Binding-site contacts:
Ligand atom O4 contacts residue ASN80 of chain 26.A at 4.3 Å.
Ligand atom C4 contacts residue GLY78 of chain 26.A at 3.4 Å.
Ligand atom O3 contacts residue GLY78 of chain 26.A at 3.3 Å.
Ligand atom O1A contacts residue GLY78 of chain 26.A at 3.2 Å (h-bond).
Ligand atom C5 contacts residue ASN93 of chain 26.A at 3.6 Å.
Ligand atom C11 contacts residue ASP85 of chain 26.B at 4.0 Å.
Ligand atom C4 contacts residue ASN93 of chain 26.A at 4.2 Å.
Ligand atom C1 contacts residue SER89 of chain 26.A at 3.5 Å.
Ligand atom C4 contacts residue HIS298 of chain 26.A at 3.2 Å.
Ligand atom C1 contacts residue ARG77 of chain 26.A at 3.6 Å.
Ligand atom C2 contacts residue GLY78 of chain 26.A at 3.9 Å.
Ligand atom O1A contacts residue ARG77 of chain 26.A at 3.2 Å (salt-bridge).
Ligand atom O4 contacts residue VAL296 of chain 26.A at 3.9 Å.
Ligand atom C1 contacts residue LYS186 of chain 26.A at 3.9 Å.
Ligand atom C3 contacts residue GLY78 of chain 26.A at 3.6 Å.
Ligand atom C3 contacts residue HIS298 of chain 26.A at 3.6 Å.
Ligand atom C6 contacts residue TYR72 of chain 26.A at 4.0 Å (hydrophobic).
Ligand atom C1 contacts residue GLY78 of chain 26.A at 3.7 Å.
Ligand atom O1A contacts residue LYS186 of chain 26.A at 2.8 Å (salt-bridge).
Ligand atom C6 contacts residue ASN93 of chain 26.A at 3.0 Å.
Ligand atom O6 contacts residue ASN93 of chain 26.A at 3.0 Å (h-bond).
Ligand atom O1A contacts residue TYR72 of chain 26.A at 3.5 Å.
Ligand atom O4 contacts residue THR291 of chain 26.A at 3.5 Å.
Ligand atom C5 contacts residue TYR72 of chain 26.A at 3.9 Å (hydrophobic).
Ligand atom C3 contacts residue GLY78 of chain 26.A at 4.0 Å.
Ligand atom O1A contacts residue SER89 of chain 26.A at 3.1 Å (h-bond).
Ligand atom O4 contacts residue HIS298 of chain 26.A at 2.7 Å (h-bond).
Ligand atom O8 contacts residue ARG77 of chain 26.A at 3.2 Å (salt-bridge).
Ligand atom O4 contacts residue GLY78 of chain 26.A at 3.1 Å.
Ligand atom O1B contacts residue ARG77 of chain 26.A at 2.9 Å (salt-bridge).
Ligand atom C3 contacts residue VAL296 of chain 26.A at 3.7 Å (hydrophobic).
Ligand atom O1B contacts residue TYR72 of chain 26.A at 4.1 Å.
Ligand atom O1A contacts residue HIS298 of chain 26.A at 3.9 Å.
Ligand atom O1B contacts residue SER89 of chain 26.A at 3.1 Å (h-bond).
Ligand atom C4 contacts residue TYR72 of chain 26.A at 3.8 Å (hydrophobic).
Ligand atom N5 contacts residue TYR72 of chain 26.A at 3.4 Å (h-bond).
Ligand atom O10 contacts residue THR291 of chain 26.A at 4.3 Å.
Ligand atom O8 contacts residue TYR72 of chain 26.A at 4.3 Å.
Ligand atom O4 contacts residue ILE79 of chain 26.A at 4.0 Å.
Ligand atom C1 contacts residue TYR72 of chain 26.A at 4.1 Å (hydrophobic).

A protein and the small-molecule ligand that binds it are described below.
Small molecule (SMILES): CC(=O)N[C@@H]1[C@@H](O[C@@H]2O[C@H](CO)[C@H](O)[C@H](O[C@]3(C(=O)O)C[C@H](O)[C@@H](NC(C)=O)[C@H]([C@H](O)[C@H](O)CO)O3)[C@H]2O)[C@H](O)[C@@H](CO[C@]2(C(=O)O)C[C@H](O)[C@@H](NC(C)=O)[C@H]([C@H](O)[C@H](O)CO)O2)O[C@H]1O

Sequence of chain 26.A:
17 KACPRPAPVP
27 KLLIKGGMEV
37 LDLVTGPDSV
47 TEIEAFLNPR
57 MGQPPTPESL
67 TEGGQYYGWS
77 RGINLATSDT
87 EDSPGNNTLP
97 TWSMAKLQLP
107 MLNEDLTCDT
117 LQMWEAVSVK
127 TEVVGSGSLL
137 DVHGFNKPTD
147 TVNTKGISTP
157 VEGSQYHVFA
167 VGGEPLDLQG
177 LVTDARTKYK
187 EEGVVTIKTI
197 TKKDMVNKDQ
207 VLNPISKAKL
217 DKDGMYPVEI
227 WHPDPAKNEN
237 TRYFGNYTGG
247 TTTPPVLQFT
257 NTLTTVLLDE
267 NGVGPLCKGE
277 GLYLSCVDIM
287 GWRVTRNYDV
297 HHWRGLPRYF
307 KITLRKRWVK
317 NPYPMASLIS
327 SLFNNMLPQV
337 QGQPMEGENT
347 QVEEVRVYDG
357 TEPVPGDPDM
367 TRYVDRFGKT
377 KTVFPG

Sequence of chain 26.B:
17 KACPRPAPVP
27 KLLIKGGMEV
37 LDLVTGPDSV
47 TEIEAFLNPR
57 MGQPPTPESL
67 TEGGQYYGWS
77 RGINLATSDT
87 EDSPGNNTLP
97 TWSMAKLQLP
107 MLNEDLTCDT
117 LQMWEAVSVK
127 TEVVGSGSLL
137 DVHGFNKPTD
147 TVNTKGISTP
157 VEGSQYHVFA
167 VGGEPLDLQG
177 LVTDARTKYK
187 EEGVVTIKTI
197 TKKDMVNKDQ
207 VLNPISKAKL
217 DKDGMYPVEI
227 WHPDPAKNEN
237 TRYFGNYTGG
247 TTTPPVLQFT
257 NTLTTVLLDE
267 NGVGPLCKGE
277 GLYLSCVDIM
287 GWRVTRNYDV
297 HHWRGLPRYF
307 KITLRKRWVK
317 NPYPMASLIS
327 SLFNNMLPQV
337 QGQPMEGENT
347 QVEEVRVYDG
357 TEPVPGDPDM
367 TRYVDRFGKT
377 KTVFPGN